This protein binds this small molecule.
Small molecule (SMILES): Nc1ncnc2c1ncn2[C@@H]1O[C@@H]2CO[P](=O)(O)O[C@H]3[C@@H](O)[C@H](n4cnc5c(N)ncnc54)O[C@@H]3CO[P](=O)(O)O[C@H]2[C@H]1O

Sequence of chain 1.B:
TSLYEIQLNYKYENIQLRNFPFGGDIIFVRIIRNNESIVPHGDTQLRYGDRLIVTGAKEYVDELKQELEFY

Sequence of chain 1.A:
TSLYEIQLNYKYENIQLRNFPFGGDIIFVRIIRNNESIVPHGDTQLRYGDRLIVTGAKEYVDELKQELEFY

Binding-site contacts:
Ligand atom O5' contacts residue GLY54 of chain 1.B at 3.1 Å.
Ligand atom O4'1 contacts residue GLY54 of chain 1.A at 2.8 Å.
Ligand atom C5'1 contacts residue GLY54 of chain 1.A at 3.5 Å.
Ligand atom O4' contacts residue GLY54 of chain 1.B at 3.6 Å.
Ligand atom C5' contacts residue GLY54 of chain 1.B at 3.3 Å.
Ligand atom O2P1 contacts residue ARG30 of chain 1.A at 2.7 Å (salt-bridge).
Ligand atom O2P contacts residue GLY54 of chain 1.B at 3.2 Å.
Ligand atom O5'1 contacts residue GLY54 of chain 1.A at 2.7 Å.
Ligand atom O4' contacts residue ARG30 of chain 1.B at 3.6 Å.
Ligand atom N6 contacts residue PHE40 of chain 1.B at 2.4 Å (h-bond).
Ligand atom C81 contacts residue HIS53 of chain 1.A at 2.9 Å.
Ligand atom N71 contacts residue HIS53 of chain 1.A at 3.0 Å.
Ligand atom N91 contacts residue GLY54 of chain 1.A at 3.5 Å.
Ligand atom C1'1 contacts residue LEU29 of chain 1.A at 3.5 Å (hydrophobic).
Ligand atom N1 contacts residue PHE40 of chain 1.B at 2.5 Å (h-bond).
Ligand atom N6 contacts residue ILE39 of chain 1.A at 3.6 Å.
Ligand atom N1 contacts residue ILE39 of chain 1.B at 3.4 Å.
Ligand atom N11 contacts residue PHE40 of chain 1.A at 3.4 Å (h-bond).
Ligand atom N61 contacts residue PHE40 of chain 1.A at 3.3 Å (h-bond).
Ligand atom O1P contacts residue HIS53 of chain 1.B at 3.6 Å.
Ligand atom C6 contacts residue ILE39 of chain 1.B at 3.5 Å (hydrophobic).
Ligand atom N71 contacts residue PRO52 of chain 1.A at 3.6 Å.
Ligand atom C2 contacts residue PHE40 of chain 1.B at 3.4 Å (hydrophobic).
Ligand atom O1P1 contacts residue HIS53 of chain 1.A at 3.6 Å.
Ligand atom P1 contacts residue GLY54 of chain 1.A at 3.3 Å.
Ligand atom C1'1 contacts residue ARG30 of chain 1.A at 3.3 Å.
Ligand atom C4'1 contacts residue ARG30 of chain 1.A at 3.4 Å.
Ligand atom N71 contacts residue GLY54 of chain 1.A at 3.1 Å (h-bond).
Ligand atom C81 contacts residue GLY54 of chain 1.A at 2.5 Å.
Ligand atom N61 contacts residue PRO52 of chain 1.A at 3.0 Å (h-bond).
Ligand atom O1P contacts residue GLY54 of chain 1.B at 2.9 Å (h-bond).
Ligand atom C21 contacts residue PHE34 of chain 1.A at 3.0 Å (hydrophobic).
Ligand atom O4'1 contacts residue ARG30 of chain 1.A at 3.0 Å.
Ligand atom P contacts residue GLY54 of chain 1.B at 3.4 Å.
Ligand atom C6 contacts residue PHE40 of chain 1.B at 3.4 Å (hydrophobic).
Ligand atom O1P1 contacts residue GLY54 of chain 1.A at 2.8 Å (h-bond).
Ligand atom C8 contacts residue GLY54 of chain 1.B at 3.6 Å.
Ligand atom O2P1 contacts residue GLY54 of chain 1.A at 3.5 Å.
Ligand atom N7 contacts residue PRO52 of chain 1.B at 3.6 Å.
Ligand atom N31 contacts residue PHE34 of chain 1.A at 3.0 Å.